Binding-site contacts:
Ligand atom P contacts residue MG1 of chain 1.TG at 3.9 Å.
Ligand atom C3' contacts residue MG1 of chain 1.TG at 4.1 Å.
Ligand atom N9 contacts residue GLN162 of chain 1.C at 4.5 Å.
Ligand atom OP1 contacts residue LYS44 of chain 1.L at 3.5 Å.
Ligand atom C4 contacts residue GLN162 of chain 1.C at 4.1 Å.
Ligand atom C4' contacts residue PRO45 of chain 1.L at 4.1 Å (hydrophobic).
Ligand atom O2' contacts residue PRO45 of chain 1.L at 4.1 Å.
Ligand atom OP2 contacts residue MG1 of chain 1.TG at 3.1 Å.
Ligand atom C2 contacts residue GLN162 of chain 1.C at 3.2 Å.
Ligand atom P contacts residue MG1 of chain 1.TG at 3.6 Å.
Ligand atom O3' contacts residue LYS44 of chain 1.L at 3.8 Å.
Ligand atom C3' contacts residue MG1 of chain 1.SG at 4.1 Å.
Ligand atom O2' contacts residue MG1 of chain 1.SG at 2.6 Å.
Ligand atom C1' contacts residue GLN162 of chain 1.C at 4.4 Å.
Ligand atom O2' contacts residue MG1 of chain 1.TG at 4.2 Å.
Ligand atom C2' contacts residue MG1 of chain 1.TG at 4.5 Å.
Ligand atom O3' contacts residue PRO45 of chain 1.L at 4.0 Å.
Ligand atom N1 contacts residue GLN162 of chain 1.C at 3.7 Å.
Ligand atom C5' contacts residue LYS44 of chain 1.L at 4.5 Å.
Ligand atom OP1 contacts residue MG1 of chain 1.TG at 3.8 Å.
Ligand atom C2' contacts residue MG1 of chain 1.SG at 3.4 Å.
Ligand atom C6 contacts residue GLN162 of chain 1.C at 4.4 Å.
Ligand atom C4' contacts residue MG1 of chain 1.SG at 3.4 Å.
Ligand atom C1' contacts residue MG1 of chain 1.SG at 3.1 Å.
Ligand atom N3 contacts residue GLN162 of chain 1.C at 3.2 Å.
Ligand atom N7 contacts residue MG1 of chain 1.FF at 4.3 Å.
Ligand atom OP2 contacts residue MG1 of chain 1.TG at 4.2 Å.
Ligand atom O3' contacts residue MG1 of chain 1.TG at 4.3 Å.
Ligand atom O4' contacts residue MG1 of chain 1.SG at 3.1 Å.
Ligand atom OP1 contacts residue MG1 of chain 1.TG at 2.2 Å.
Ligand atom OP2 contacts residue MG1 of chain 1.FF at 4.0 Å.
Ligand atom P contacts residue LYS44 of chain 1.L at 4.4 Å.

A small-molecule ligand and the protein it binds are described below.
Small molecule (SMILES): Nc1ccn([C@@H]2O[C@H](CO[P](=O)(O)O[C@H]3[C@@H](O)[C@H](n4ccc(N)nc4=O)O[C@@H]3CO[P](=O)(O)O[C@H]3[C@@H](O)[C@H](n4ccc(N)nc4=O)O[C@@H]3CO[P](=O)(O)O[C@H]3[C@@H](O)[C@H](n4cnc5c(N)ncnc54)O[C@@H]3CO[P](=O)(O)O[C@H]3[C@@H](O)[C@H](n4cnc5c(=O)nc(N)[nH]c54)O[C@@H]3CO[P](=O)(O)O[C@H]3[C@@H](O)[C@H](n4ccc(=O)[nH]c4=O)O[C@@H]3CO[P](=O)(O)O[C@H]3[C@@H](O)[C@H](n4cnc5c(N)ncnc54)O[C@@H]3CO[P](=O)(O)O[C@H]3[C@@H](O)[C@H](n4cnc5c(N)ncnc54)O[C@@H]3COP(=O)=O)[C@@H](O[P](=O)(O)OC[C@H]3O[C@@H](n4cnc5c(N)ncnc54)[C@H](O)[C@@H]3O)[C@H]2O)c(=O)n1

Sequence of chain 1.C:
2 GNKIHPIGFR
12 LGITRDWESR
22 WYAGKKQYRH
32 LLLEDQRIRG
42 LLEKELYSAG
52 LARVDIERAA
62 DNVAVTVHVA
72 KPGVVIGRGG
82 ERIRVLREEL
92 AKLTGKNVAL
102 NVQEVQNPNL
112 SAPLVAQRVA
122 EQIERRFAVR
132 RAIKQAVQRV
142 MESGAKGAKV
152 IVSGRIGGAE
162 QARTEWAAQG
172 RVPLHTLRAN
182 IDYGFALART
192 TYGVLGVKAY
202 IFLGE

Sequence of chain 1.L:
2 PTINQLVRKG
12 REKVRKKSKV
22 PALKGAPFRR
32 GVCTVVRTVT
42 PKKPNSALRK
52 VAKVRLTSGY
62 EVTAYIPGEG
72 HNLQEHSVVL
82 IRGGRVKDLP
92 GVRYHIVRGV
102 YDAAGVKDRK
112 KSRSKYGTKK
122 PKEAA